The small molecule below binds the protein below.
Small molecule (SMILES): CC(=O)N[C@H]1[C@H](O[C@H]2[C@H](O)[C@@H](NC(C)=O)CO[C@@H]2CO)O[C@H](CO)[C@@H](O[C@@H]2O[C@H](CO[C@H]3O[C@H](CO)[C@@H](O)[C@H](O)[C@@H]3O)[C@@H](O)[C@H](O)[C@@H]2O)[C@@H]1O

Binding-site contacts:
Ligand atom C8 contacts residue ASN301 of chain 3.A at 3.7 Å.
Ligand atom N2 contacts residue GLN263 of chain 3.A at 4.4 Å.
Ligand atom O7 contacts residue NAG1 of chain 3.R at 3.9 Å.
Ligand atom O3 contacts residue GLN263 of chain 3.A at 4.5 Å.
Ligand atom O4 contacts residue GLN263 of chain 3.A at 4.5 Å.
Ligand atom O7 contacts residue ASN301 of chain 3.A at 3.8 Å.
Ligand atom C2 contacts residue GLN263 of chain 3.A at 4.5 Å.
Ligand atom C8 contacts residue SER381 of chain 3.A at 3.9 Å.
Ligand atom C4 contacts residue GLN263 of chain 3.A at 4.5 Å.
Ligand atom O7 contacts residue ASN265 of chain 3.A at 3.2 Å (h-bond).
Ligand atom C7 contacts residue ASN301 of chain 3.A at 4.3 Å.
Ligand atom C5 contacts residue ASN265 of chain 3.A at 3.7 Å.
Ligand atom C6 contacts residue ARG412 of chain 3.A at 4.0 Å.
Ligand atom C1 contacts residue ARG412 of chain 3.A at 4.4 Å.
Ligand atom C8 contacts residue VAL302 of chain 3.A at 3.9 Å (hydrophobic).
Ligand atom O5 contacts residue ASN265 of chain 3.A at 2.4 Å (h-bond).
Ligand atom C3 contacts residue ASN265 of chain 3.A at 3.8 Å.
Ligand atom O5 contacts residue ARG412 of chain 3.A at 3.4 Å (salt-bridge).
Ligand atom C8 contacts residue SER303 of chain 3.A at 3.5 Å.
Ligand atom C1 contacts residue ASN265 of chain 3.A at 1.4 Å.
Ligand atom C4 contacts residue ASN265 of chain 3.A at 4.2 Å.
Ligand atom O6 contacts residue VAL414 of chain 3.A at 4.4 Å.
Ligand atom C5 contacts residue ARG412 of chain 3.A at 4.4 Å.
Ligand atom C7 contacts residue ASN265 of chain 3.A at 3.3 Å.
Ligand atom C2 contacts residue ASN265 of chain 3.A at 2.5 Å.
Ligand atom O6 contacts residue ASN379 of chain 3.A at 4.2 Å.
Ligand atom O6 contacts residue ARG412 of chain 3.A at 3.4 Å (salt-bridge).
Ligand atom C8 contacts residue GLN263 of chain 3.A at 4.3 Å.
Ligand atom C3 contacts residue GLN263 of chain 3.A at 3.8 Å.
Ligand atom C8 contacts residue ASN265 of chain 3.A at 4.5 Å.
Ligand atom N2 contacts residue ASN265 of chain 3.A at 3.0 Å (h-bond).

Sequence of chain 3.A:
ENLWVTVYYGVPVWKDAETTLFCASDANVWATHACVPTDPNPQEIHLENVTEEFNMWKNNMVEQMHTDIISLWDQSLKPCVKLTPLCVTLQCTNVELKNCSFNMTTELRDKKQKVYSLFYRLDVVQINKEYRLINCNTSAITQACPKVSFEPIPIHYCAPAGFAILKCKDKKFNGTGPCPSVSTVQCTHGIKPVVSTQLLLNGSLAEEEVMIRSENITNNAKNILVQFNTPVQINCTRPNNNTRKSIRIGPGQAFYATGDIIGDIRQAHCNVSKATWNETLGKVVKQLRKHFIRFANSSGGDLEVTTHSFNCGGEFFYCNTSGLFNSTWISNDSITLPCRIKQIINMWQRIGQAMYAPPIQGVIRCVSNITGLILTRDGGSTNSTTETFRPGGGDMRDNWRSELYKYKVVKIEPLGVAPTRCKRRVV